Binding-site contacts:
Ligand atom O contacts residue PHE59 of chain 1.F at 3.5 Å.
Ligand atom C contacts residue ARG54 of chain 1.F at 3.8 Å.
Ligand atom N contacts residue PHE59 of chain 1.F at 3.8 Å.
Ligand atom CG contacts residue PHE112 of chain 1.F at 3.8 Å (hydrophobic).
Ligand atom CB contacts residue GLY71 of chain 1.F at 3.4 Å.
Ligand atom NE2 contacts residue THR72 of chain 1.F at 3.8 Å.
Ligand atom ND1 contacts residue THR72 of chain 1.F at 3.8 Å.
Ligand atom C contacts residue TRP120 of chain 1.F at 3.4 Å (hydrophobic).
Ligand atom CB contacts residue GLN110 of chain 1.F at 3.8 Å.
Ligand atom CA contacts residue HIS125 of chain 1.F at 3.7 Å.
Ligand atom CA contacts residue ARG54 of chain 1.F at 3.8 Å.
Ligand atom CA contacts residue ASN101 of chain 1.F at 3.6 Å.
Ligand atom N contacts residue ARG54 of chain 1.F at 3.9 Å.
Ligand atom N contacts residue HIS125 of chain 1.F at 3.9 Å.
Ligand atom CB contacts residue ALA100 of chain 1.F at 3.2 Å (hydrophobic).
Ligand atom N contacts residue GLN62 of chain 1.F at 3.8 Å.
Ligand atom O contacts residue LEU121 of chain 1.F at 3.8 Å.
Ligand atom C contacts residue GLN62 of chain 1.F at 3.4 Å.
Ligand atom C contacts residue PHE59 of chain 1.F at 3.6 Å (hydrophobic).
Ligand atom CB contacts residue HIS125 of chain 1.F at 3.4 Å.
Ligand atom CG contacts residue PHE59 of chain 1.F at 3.8 Å (hydrophobic).
Ligand atom CB contacts residue ASN101 of chain 1.F at 3.9 Å.
Ligand atom CB contacts residue LEU121 of chain 1.F at 3.8 Å (hydrophobic).
Ligand atom CA contacts residue TRP120 of chain 1.F at 3.8 Å (hydrophobic).
Ligand atom O contacts residue TRP120 of chain 1.F at 2.9 Å (h-bond).
Ligand atom CD2 contacts residue THR72 of chain 1.F at 3.6 Å.
Ligand atom CD contacts residue HIS125 of chain 1.F at 3.9 Å.
Ligand atom N contacts residue GLY71 of chain 1.F at 3.9 Å.
Ligand atom OXT contacts residue TRP120 of chain 1.F at 3.8 Å.
Ligand atom CA contacts residue GLN62 of chain 1.F at 3.6 Å.
Ligand atom CE1 contacts residue THR72 of chain 1.F at 3.9 Å.
Ligand atom C contacts residue ASN101 of chain 1.F at 4.0 Å.
Ligand atom N contacts residue ASN101 of chain 1.F at 3.3 Å (h-bond).
Ligand atom O contacts residue GLN62 of chain 1.F at 2.9 Å (h-bond).
Ligand atom O contacts residue ARG54 of chain 1.F at 3.2 Å (salt-bridge).
Ligand atom O contacts residue TRP120 of chain 1.F at 3.3 Å.
Ligand atom C contacts residue PHE59 of chain 1.F at 3.9 Å (hydrophobic).
Ligand atom CB contacts residue PHE59 of chain 1.F at 3.8 Å (hydrophobic).
Ligand atom O contacts residue PHE59 of chain 1.F at 3.3 Å.
Ligand atom CG contacts residue THR72 of chain 1.F at 3.6 Å.

This protein binds this small molecule.
Small molecule (SMILES): CC[C@H](C)[C@H](NC(=O)[C@@H]1CCCN1C(=O)CNC(=O)[C@H](C)NC(=O)[C@@H](N)CC1=NC=NC1)C(=O)N[C@@H](C)C(=O)O

Sequence of chain 1.F:
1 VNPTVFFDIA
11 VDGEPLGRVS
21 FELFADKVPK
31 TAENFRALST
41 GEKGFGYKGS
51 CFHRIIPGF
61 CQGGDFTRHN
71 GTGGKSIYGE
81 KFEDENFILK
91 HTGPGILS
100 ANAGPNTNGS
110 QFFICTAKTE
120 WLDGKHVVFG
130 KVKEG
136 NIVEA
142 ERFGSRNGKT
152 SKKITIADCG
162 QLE